A protein and the small-molecule ligand that binds it are described below.
Small molecule (SMILES): CC(=O)N[C@H]1[C@H](O[C@H]2[C@H](O)[C@@H](NC(C)=O)CO[C@@H]2CO)O[C@H](CO)[C@@H](O)[C@@H]1O

Sequence of chain 15.C:
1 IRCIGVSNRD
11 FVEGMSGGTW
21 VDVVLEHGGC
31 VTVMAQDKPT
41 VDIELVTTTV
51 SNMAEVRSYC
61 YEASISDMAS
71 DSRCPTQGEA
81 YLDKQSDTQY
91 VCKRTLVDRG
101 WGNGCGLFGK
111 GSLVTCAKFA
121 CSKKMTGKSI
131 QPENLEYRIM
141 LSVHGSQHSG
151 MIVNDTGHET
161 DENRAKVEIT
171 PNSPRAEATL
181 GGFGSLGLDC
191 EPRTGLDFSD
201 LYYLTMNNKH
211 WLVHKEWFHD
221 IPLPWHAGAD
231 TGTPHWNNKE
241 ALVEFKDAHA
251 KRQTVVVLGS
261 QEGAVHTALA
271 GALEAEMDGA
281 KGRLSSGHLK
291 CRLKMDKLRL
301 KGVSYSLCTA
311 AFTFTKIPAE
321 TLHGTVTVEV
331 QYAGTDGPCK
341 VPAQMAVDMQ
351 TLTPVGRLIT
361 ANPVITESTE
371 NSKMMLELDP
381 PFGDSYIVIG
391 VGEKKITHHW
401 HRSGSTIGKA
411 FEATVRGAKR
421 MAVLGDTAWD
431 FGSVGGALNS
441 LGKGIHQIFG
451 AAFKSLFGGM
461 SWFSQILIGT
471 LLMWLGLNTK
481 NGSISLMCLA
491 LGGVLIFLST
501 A

Sequence of chain 15.H:
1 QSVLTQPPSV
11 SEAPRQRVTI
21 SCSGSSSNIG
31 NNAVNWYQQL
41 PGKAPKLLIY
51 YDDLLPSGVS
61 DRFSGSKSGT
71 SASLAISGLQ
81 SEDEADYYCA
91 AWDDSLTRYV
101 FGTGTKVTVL

Binding-site contacts:
Ligand atom C2 contacts residue MET151 of chain 15.C at 4.1 Å (hydrophobic).
Ligand atom C7 contacts residue MET151 of chain 15.C at 4.3 Å (hydrophobic).
Ligand atom C1 contacts residue MET151 of chain 15.C at 3.6 Å (hydrophobic).
Ligand atom C7 contacts residue GLY150 of chain 15.C at 3.7 Å.
Ligand atom O5 contacts residue MET151 of chain 15.C at 3.8 Å.
Ligand atom O5 contacts residue LEU96 of chain 15.H at 4.5 Å.
Ligand atom O5 contacts residue ASN154 of chain 15.C at 4.0 Å.
Ligand atom O3 contacts residue SER95 of chain 15.H at 3.2 Å (h-bond).
Ligand atom C8 contacts residue ASP94 of chain 15.H at 3.5 Å.
Ligand atom N2 contacts residue SER95 of chain 15.H at 2.6 Å (h-bond).
Ligand atom C2 contacts residue ASN154 of chain 15.C at 4.0 Å.
Ligand atom C8 contacts residue ASN154 of chain 15.C at 4.2 Å.
Ligand atom C2 contacts residue LEU96 of chain 15.H at 3.6 Å (hydrophobic).
Ligand atom C3 contacts residue LEU96 of chain 15.H at 4.2 Å (hydrophobic).
Ligand atom C1 contacts residue LEU96 of chain 15.H at 3.9 Å (hydrophobic).
Ligand atom O7 contacts residue GLY150 of chain 15.C at 2.8 Å (h-bond).
Ligand atom C8 contacts residue SER95 of chain 15.H at 3.5 Å.
Ligand atom O7 contacts residue HIS148 of chain 15.C at 4.0 Å.
Ligand atom N2 contacts residue ASN154 of chain 15.C at 3.9 Å.
Ligand atom C2 contacts residue SER95 of chain 15.H at 3.4 Å.
Ligand atom C1 contacts residue SER95 of chain 15.H at 3.6 Å.
Ligand atom O3 contacts residue LEU96 of chain 15.H at 4.1 Å.
Ligand atom C3 contacts residue SER95 of chain 15.H at 3.2 Å.
Ligand atom C1 contacts residue ASN154 of chain 15.C at 3.1 Å.
Ligand atom O7 contacts residue ASN154 of chain 15.C at 2.9 Å (h-bond).
Ligand atom C7 contacts residue ASN154 of chain 15.C at 3.4 Å.
Ligand atom O4 contacts residue LEU96 of chain 15.H at 3.2 Å.
Ligand atom C8 contacts residue GLY150 of chain 15.C at 3.8 Å.
Ligand atom O7 contacts residue MET151 of chain 15.C at 3.3 Å.
Ligand atom C7 contacts residue SER95 of chain 15.H at 3.5 Å.
Ligand atom C4 contacts residue LEU96 of chain 15.H at 4.3 Å (hydrophobic).
Ligand atom N2 contacts residue LEU96 of chain 15.H at 3.6 Å.